The small molecule below binds the protein below.
Small molecule (SMILES): CCC[C@]1(C)SC(NC2CCCCCCC2)=NC1=O

Binding-site contacts:
Ligand atom C6 contacts residue LEU200 of chain 1.D at 3.6 Å (hydrophobic).
Ligand atom N contacts residue SER153 of chain 1.D at 3.0 Å.
Ligand atom C7 contacts residue NDP1 of chain 1.K at 3.9 Å.
Ligand atom C11 contacts residue THR107 of chain 1.D at 3.9 Å.
Ligand atom C15 contacts residue TYR160 of chain 1.D at 3.8 Å (hydrophobic).
Ligand atom C4 contacts residue TYR166 of chain 1.D at 3.4 Å (hydrophobic).
Ligand atom C9 contacts residue TYR166 of chain 1.D at 3.9 Å (hydrophobic).
Ligand atom C11 contacts residue LEU109 of chain 1.D at 4.0 Å (hydrophobic).
Ligand atom C11 contacts residue ALA209 of chain 1.D at 4.1 Å (hydrophobic).
Ligand atom O contacts residue SER153 of chain 1.D at 3.4 Å.
Ligand atom O contacts residue TYR160 of chain 1.D at 4.2 Å.
Ligand atom C6 contacts residue GLY199 of chain 1.D at 3.8 Å.
Ligand atom C15 contacts residue VAL163 of chain 1.D at 3.9 Å (hydrophobic).
Ligand atom C2 contacts residue SER153 of chain 1.D at 3.7 Å.
Ligand atom C4 contacts residue SER153 of chain 1.D at 4.0 Å.
Ligand atom N contacts residue NDP1 of chain 1.K at 3.2 Å.
Ligand atom N17 contacts residue NDP1 of chain 1.K at 3.3 Å.
Ligand atom C7 contacts residue TYR166 of chain 1.D at 3.5 Å (hydrophobic).
Ligand atom C10 contacts residue LEU109 of chain 1.D at 3.8 Å (hydrophobic).
Ligand atom C13 contacts residue THR205 of chain 1.D at 4.2 Å.
Ligand atom O contacts residue LEU198 of chain 1.D at 4.0 Å.
Ligand atom C9 contacts residue NDP1 of chain 1.K at 3.5 Å.
Ligand atom N17 contacts residue SER153 of chain 1.D at 4.0 Å.
Ligand atom C3 contacts residue TYR160 of chain 1.D at 4.2 Å (hydrophobic).
Ligand atom C4 contacts residue NDP1 of chain 1.K at 3.2 Å.
Ligand atom N17 contacts residue TYR166 of chain 1.D at 2.5 Å (h-bond).
Ligand atom S contacts residue NDP1 of chain 1.K at 3.9 Å.
Ligand atom O contacts residue LEU154 of chain 1.D at 3.3 Å (h-bond).
Ligand atom C12 contacts residue ALA209 of chain 1.D at 3.4 Å (hydrophobic).
Ligand atom C14 contacts residue ILE104 of chain 1.D at 3.8 Å (hydrophobic).
Ligand atom C2 contacts residue ALA155 of chain 1.D at 3.8 Å (hydrophobic).
Ligand atom C12 contacts residue ALA206 of chain 1.D at 4.1 Å (hydrophobic).
Ligand atom C2 contacts residue NDP1 of chain 1.K at 3.9 Å.
Ligand atom C10 contacts residue VAL163 of chain 1.D at 4.1 Å (hydrophobic).
Ligand atom C8 contacts residue TYR166 of chain 1.D at 3.4 Å (hydrophobic).
Ligand atom O contacts residue ALA155 of chain 1.D at 2.7 Å (h-bond).
Ligand atom C13 contacts residue ALA206 of chain 1.D at 3.8 Å (hydrophobic).
Ligand atom N contacts residue ALA155 of chain 1.D at 3.9 Å.
Ligand atom C3 contacts residue VAL163 of chain 1.D at 4.0 Å (hydrophobic).
Ligand atom N contacts residue TYR166 of chain 1.D at 3.5 Å (h-bond).

Sequence of chain 1.D:
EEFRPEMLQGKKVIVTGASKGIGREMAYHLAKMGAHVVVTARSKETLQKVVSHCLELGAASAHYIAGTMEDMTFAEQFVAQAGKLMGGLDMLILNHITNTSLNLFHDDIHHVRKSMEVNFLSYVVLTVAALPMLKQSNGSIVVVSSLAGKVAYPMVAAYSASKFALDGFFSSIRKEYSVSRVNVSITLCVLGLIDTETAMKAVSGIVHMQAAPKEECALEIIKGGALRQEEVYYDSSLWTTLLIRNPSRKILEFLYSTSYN